Binding-site contacts:
Ligand atom C2 contacts residue ASN246 of chain 1.A at 2.5 Å.
Ligand atom C5 contacts residue ASN249 of chain 1.A at 3.5 Å.
Ligand atom C1 contacts residue THR248 of chain 1.A at 3.7 Å.
Ligand atom O5 contacts residue ASN246 of chain 1.A at 2.4 Å (h-bond).
Ligand atom C1 contacts residue ASN249 of chain 1.A at 3.6 Å.
Ligand atom C6 contacts residue ASN249 of chain 1.A at 3.0 Å.
Ligand atom O5 contacts residue ASN249 of chain 1.A at 3.0 Å.
Ligand atom C1 contacts residue ASN246 of chain 1.A at 1.4 Å.
Ligand atom O6 contacts residue ASN249 of chain 1.A at 2.0 Å (h-bond).
Ligand atom C4 contacts residue ASN246 of chain 1.A at 4.3 Å.
Ligand atom N2 contacts residue ASN246 of chain 1.A at 2.7 Å (h-bond).
Ligand atom C8 contacts residue ASN246 of chain 1.A at 4.3 Å.
Ligand atom C7 contacts residue ASN246 of chain 1.A at 3.3 Å.
Ligand atom C5 contacts residue ASN246 of chain 1.A at 3.6 Å.
Ligand atom O7 contacts residue ASN246 of chain 1.A at 3.9 Å.
Ligand atom C8 contacts residue NAG2 of chain 1.R at 4.0 Å.
Ligand atom C3 contacts residue ASN246 of chain 1.A at 3.8 Å.

Sequence of chain 1.A:
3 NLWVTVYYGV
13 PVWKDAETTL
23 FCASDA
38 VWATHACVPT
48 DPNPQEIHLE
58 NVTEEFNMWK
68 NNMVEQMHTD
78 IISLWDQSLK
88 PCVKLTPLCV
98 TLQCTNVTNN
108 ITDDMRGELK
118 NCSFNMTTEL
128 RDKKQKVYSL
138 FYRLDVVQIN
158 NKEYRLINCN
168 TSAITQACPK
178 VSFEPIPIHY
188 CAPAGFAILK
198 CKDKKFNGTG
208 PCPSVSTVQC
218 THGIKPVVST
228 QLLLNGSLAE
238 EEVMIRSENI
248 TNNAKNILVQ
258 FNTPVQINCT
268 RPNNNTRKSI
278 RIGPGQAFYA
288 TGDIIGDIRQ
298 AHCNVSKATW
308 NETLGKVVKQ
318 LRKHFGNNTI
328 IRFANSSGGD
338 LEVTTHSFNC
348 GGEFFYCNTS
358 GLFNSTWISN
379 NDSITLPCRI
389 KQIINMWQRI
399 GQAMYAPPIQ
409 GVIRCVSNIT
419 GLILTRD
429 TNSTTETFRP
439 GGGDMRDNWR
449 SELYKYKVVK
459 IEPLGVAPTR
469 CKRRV

A small-molecule ligand and the protein it binds are described below.
Small molecule (SMILES): CC(=O)N[C@H]1[C@H](O[C@H]2[C@H](O)[C@@H](NC(C)=O)CO[C@@H]2CO)O[C@H](CO)[C@@H](O[C@@H]2O[C@H](CO)[C@@H](O)[C@H](O)[C@@H]2O)[C@@H]1O